A small-molecule ligand and the protein it binds are described below.
Small molecule (SMILES): CC(C)=CCC/C(C)=C/CC/C(C)=C/COC(CO)CO

Binding-site contacts:
Ligand atom C18 contacts residue FV31 of chain 1.P at 0.1 Å.
Ligand atom C3 contacts residue FV31 of chain 1.P at 1.0 Å.
Ligand atom C10 contacts residue FV31 of chain 1.P at 0.9 Å.
Ligand atom C15 contacts residue FQF1 of chain 1.O at 0.2 Å.
Ligand atom C9 contacts residue FV31 of chain 1.P at 0.6 Å.
Ligand atom C6 contacts residue FQF1 of chain 1.O at 0.3 Å.
Ligand atom C16 contacts residue FV31 of chain 1.P at 0.1 Å.
Ligand atom O6 contacts residue FQF1 of chain 1.O at 0.5 Å (h-bond).
Ligand atom C2 contacts residue FV31 of chain 1.P at 1.1 Å.
Ligand atom C12 contacts residue FQF1 of chain 1.O at 0.3 Å.
Ligand atom C15 contacts residue FV31 of chain 1.P at 0.3 Å.
Ligand atom C7 contacts residue FQF1 of chain 1.O at 0.3 Å.
Ligand atom C13 contacts residue FQF1 of chain 1.O at 0.2 Å.
Ligand atom C3 contacts residue FQF1 of chain 1.O at 0.7 Å.
Ligand atom O5 contacts residue FV31 of chain 1.P at 0.7 Å (h-bond).
Ligand atom C11 contacts residue FV31 of chain 1.P at 0.9 Å.
Ligand atom C9 contacts residue FQF1 of chain 1.O at 0.3 Å.
Ligand atom C17 contacts residue FQF1 of chain 1.O at 0.1 Å.
Ligand atom C2 contacts residue FQF1 of chain 1.O at 0.7 Å.
Ligand atom C19 contacts residue FV31 of chain 1.P at 0.1 Å.
Ligand atom C19 contacts residue FQF1 of chain 1.O at 0.1 Å.
Ligand atom C18 contacts residue FQF1 of chain 1.O at 0.1 Å.
Ligand atom O6 contacts residue FV31 of chain 1.P at 0.8 Å (h-bond).
Ligand atom C8 contacts residue FQF1 of chain 1.O at 0.2 Å.
Ligand atom C10 contacts residue FQF1 of chain 1.O at 0.5 Å.
Ligand atom C20 contacts residue FQF1 of chain 1.O at 0.1 Å.
Ligand atom C16 contacts residue FQF1 of chain 1.O at 0.1 Å.
Ligand atom C14 contacts residue FQF1 of chain 1.O at 0.6 Å.
Ligand atom C14 contacts residue FV31 of chain 1.P at 0.9 Å.
Ligand atom C31 contacts residue FV31 of chain 1.P at 0.7 Å.
Ligand atom C20 contacts residue FV31 of chain 1.P at 0.1 Å.
Ligand atom C6 contacts residue FV31 of chain 1.P at 0.6 Å.
Ligand atom C17 contacts residue FV31 of chain 1.P at 0.1 Å.
Ligand atom O7 contacts residue FV31 of chain 1.P at 0.9 Å.
Ligand atom O5 contacts residue FQF1 of chain 1.O at 0.3 Å (h-bond).
Ligand atom C12 contacts residue FV31 of chain 1.P at 0.5 Å.
Ligand atom C7 contacts residue FV31 of chain 1.P at 0.5 Å.
Ligand atom C13 contacts residue FV31 of chain 1.P at 0.3 Å.
Ligand atom C8 contacts residue FV31 of chain 1.P at 0.6 Å.
Ligand atom C11 contacts residue FQF1 of chain 1.O at 0.5 Å.

Sequence of chain 1.B:
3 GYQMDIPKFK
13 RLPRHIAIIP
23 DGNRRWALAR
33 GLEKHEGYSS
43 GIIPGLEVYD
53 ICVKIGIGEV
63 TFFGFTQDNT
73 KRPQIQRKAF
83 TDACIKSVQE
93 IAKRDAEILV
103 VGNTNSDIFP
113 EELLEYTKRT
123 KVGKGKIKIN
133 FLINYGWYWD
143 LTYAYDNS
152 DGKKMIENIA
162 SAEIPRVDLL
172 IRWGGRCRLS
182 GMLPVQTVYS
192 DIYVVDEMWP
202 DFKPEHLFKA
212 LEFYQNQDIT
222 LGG